Binding-site contacts:
Ligand atom O2P contacts residue VAL164 of chain 1.A at 3.9 Å.
Ligand atom C8 contacts residue PHE78 of chain 1.A at 3.7 Å (hydrophobic).
Ligand atom N7 contacts residue PHE78 of chain 1.A at 3.6 Å.
Ligand atom C2 contacts residue PHE78 of chain 1.A at 3.4 Å (hydrophobic).
Ligand atom O2P contacts residue GLY167 of chain 1.A at 4.0 Å.
Ligand atom O3' contacts residue THR75 of chain 1.A at 3.4 Å (h-bond).
Ligand atom N3 contacts residue PHE78 of chain 1.A at 3.3 Å.
Ligand atom N1 contacts residue PHE78 of chain 1.A at 3.5 Å.
Ligand atom O3P contacts residue HIS152 of chain 1.A at 3.4 Å (h-bond).
Ligand atom O3' contacts residue HIS73 of chain 1.A at 2.7 Å (h-bond).
Ligand atom O5' contacts residue PRO163 of chain 1.A at 3.5 Å.
Ligand atom C3' contacts residue HIS73 of chain 1.A at 4.0 Å.
Ligand atom O2P contacts residue THR154 of chain 1.A at 3.5 Å (h-bond).
Ligand atom O3P contacts residue THR154 of chain 1.A at 2.1 Å (h-bond).
Ligand atom O2' contacts residue THR75 of chain 1.A at 3.9 Å.
Ligand atom O2P contacts residue HIS152 of chain 1.A at 2.8 Å (h-bond).
Ligand atom O4' contacts residue THR75 of chain 1.A at 4.0 Å.
Ligand atom C6 contacts residue PHE78 of chain 1.A at 3.6 Å (hydrophobic).
Ligand atom O4' contacts residue PHE78 of chain 1.A at 3.6 Å.
Ligand atom N9 contacts residue PHE78 of chain 1.A at 3.8 Å.
Ligand atom C2' contacts residue PRO163 of chain 1.A at 4.2 Å (hydrophobic).
Ligand atom C4 contacts residue PHE78 of chain 1.A at 3.5 Å (hydrophobic).
Ligand atom O1P contacts residue VAL164 of chain 1.A at 3.7 Å.
Ligand atom C5' contacts residue TYR11 of chain 1.A at 3.7 Å (hydrophobic).
Ligand atom C4' contacts residue TYR11 of chain 1.A at 3.8 Å (hydrophobic).
Ligand atom C3' contacts residue THR75 of chain 1.A at 4.1 Å.
Ligand atom C2 contacts residue PRO163 of chain 1.A at 3.7 Å (hydrophobic).
Ligand atom O1P contacts residue THR154 of chain 1.A at 3.9 Å.
Ligand atom O2P contacts residue THR166 of chain 1.A at 3.4 Å.
Ligand atom O1P contacts residue PRO163 of chain 1.A at 3.5 Å.
Ligand atom C6 contacts residue PRO163 of chain 1.A at 4.0 Å (hydrophobic).
Ligand atom N3 contacts residue PRO163 of chain 1.A at 3.9 Å.
Ligand atom P contacts residue THR154 of chain 1.A at 3.3 Å.
Ligand atom P contacts residue HIS152 of chain 1.A at 3.6 Å.
Ligand atom O4' contacts residue TYR11 of chain 1.A at 4.0 Å.
Ligand atom N1 contacts residue PRO163 of chain 1.A at 3.7 Å.
Ligand atom C4' contacts residue THR75 of chain 1.A at 4.1 Å.
Ligand atom C5 contacts residue PHE78 of chain 1.A at 3.5 Å (hydrophobic).
Ligand atom C1' contacts residue THR75 of chain 1.A at 3.7 Å.
Ligand atom N6 contacts residue PHE78 of chain 1.A at 4.0 Å.

Sequence of chain 1.A:
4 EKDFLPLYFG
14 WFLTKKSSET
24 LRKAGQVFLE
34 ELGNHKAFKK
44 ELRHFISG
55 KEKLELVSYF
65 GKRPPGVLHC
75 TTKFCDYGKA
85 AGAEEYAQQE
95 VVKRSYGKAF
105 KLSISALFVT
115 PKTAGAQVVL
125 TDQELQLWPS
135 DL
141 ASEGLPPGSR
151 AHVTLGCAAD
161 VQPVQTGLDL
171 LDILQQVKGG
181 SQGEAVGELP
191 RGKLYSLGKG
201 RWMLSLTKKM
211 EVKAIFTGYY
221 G

A protein and the small-molecule ligand that binds it are described below.
Small molecule (SMILES): Nc1ncnc2c1ncn2[C@@H]1O[C@H](CO)[C@@H](O)[C@H]1OP(=O)(O)O